Sequence of chain 1.D:
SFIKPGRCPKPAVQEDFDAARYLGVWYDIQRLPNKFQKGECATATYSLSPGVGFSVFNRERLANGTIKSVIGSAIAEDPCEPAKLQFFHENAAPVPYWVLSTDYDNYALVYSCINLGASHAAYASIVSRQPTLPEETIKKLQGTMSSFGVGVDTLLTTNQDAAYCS

Binding-site contacts:
Ligand atom C2 contacts residue ASN64 of chain 1.D at 2.7 Å.
Ligand atom C7 contacts residue THR66 of chain 1.D at 4.1 Å.
Ligand atom N2 contacts residue THR66 of chain 1.D at 3.2 Å (h-bond).
Ligand atom C1 contacts residue LEU62 of chain 1.D at 4.4 Å (hydrophobic).
Ligand atom C5 contacts residue ASN64 of chain 1.D at 3.9 Å.
Ligand atom C3 contacts residue THR66 of chain 1.D at 3.7 Å.
Ligand atom O5 contacts residue LEU62 of chain 1.D at 4.0 Å.
Ligand atom C7 contacts residue ASN64 of chain 1.D at 3.6 Å.
Ligand atom N2 contacts residue ASN64 of chain 1.D at 2.9 Å (h-bond).
Ligand atom C1 contacts residue ASN64 of chain 1.D at 1.5 Å.
Ligand atom O7 contacts residue ASN64 of chain 1.D at 4.0 Å.
Ligand atom O7 contacts residue THR66 of chain 1.D at 4.1 Å.
Ligand atom C4 contacts residue ASN64 of chain 1.D at 4.4 Å.
Ligand atom O3 contacts residue THR66 of chain 1.D at 4.2 Å.
Ligand atom C2 contacts residue THR66 of chain 1.D at 3.9 Å.
Ligand atom C5 contacts residue LEU62 of chain 1.D at 4.2 Å (hydrophobic).
Ligand atom O5 contacts residue ASN64 of chain 1.D at 2.6 Å (h-bond).
Ligand atom C1 contacts residue THR66 of chain 1.D at 4.2 Å.
Ligand atom C8 contacts residue ASN64 of chain 1.D at 4.2 Å.
Ligand atom C3 contacts residue ASN64 of chain 1.D at 4.0 Å.

This small molecule binds to this protein.
Small molecule (SMILES): CC(=O)N[C@@H]1[C@@H](O)[C@H](O)[C@@H](CO)O[C@H]1O